Sequence of chain 2.A:
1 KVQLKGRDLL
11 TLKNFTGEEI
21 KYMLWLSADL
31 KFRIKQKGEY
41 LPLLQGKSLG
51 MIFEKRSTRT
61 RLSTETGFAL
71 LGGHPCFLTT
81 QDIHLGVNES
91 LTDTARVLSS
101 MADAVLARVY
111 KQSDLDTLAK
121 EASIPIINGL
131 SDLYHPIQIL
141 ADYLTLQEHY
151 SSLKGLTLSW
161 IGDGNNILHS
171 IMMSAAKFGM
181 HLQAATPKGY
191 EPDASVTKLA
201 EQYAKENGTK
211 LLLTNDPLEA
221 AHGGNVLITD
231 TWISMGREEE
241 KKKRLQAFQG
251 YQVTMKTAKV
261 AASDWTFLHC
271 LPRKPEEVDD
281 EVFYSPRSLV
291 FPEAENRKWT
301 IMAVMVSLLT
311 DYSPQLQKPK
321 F

Sequence of chain 3.A:
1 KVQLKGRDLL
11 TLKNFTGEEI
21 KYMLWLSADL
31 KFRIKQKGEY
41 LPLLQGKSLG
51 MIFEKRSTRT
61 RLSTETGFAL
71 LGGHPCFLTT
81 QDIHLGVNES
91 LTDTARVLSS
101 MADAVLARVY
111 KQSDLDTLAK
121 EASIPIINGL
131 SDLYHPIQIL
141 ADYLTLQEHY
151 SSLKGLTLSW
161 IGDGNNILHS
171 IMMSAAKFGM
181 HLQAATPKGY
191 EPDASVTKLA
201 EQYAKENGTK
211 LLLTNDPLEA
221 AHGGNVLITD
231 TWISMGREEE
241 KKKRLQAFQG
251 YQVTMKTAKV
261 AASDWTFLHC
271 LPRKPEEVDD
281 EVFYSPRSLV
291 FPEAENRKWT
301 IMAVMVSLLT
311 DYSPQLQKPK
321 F

The small molecule below binds the protein below.
Small molecule (SMILES): N[C@@H](CCCNC(=O)CP(=O)(O)O)C(=O)O

Binding-site contacts:
Ligand atom CB contacts residue ASP230 of chain 2.A at 3.7 Å.
Ligand atom P contacts residue ARG108 of chain 2.A at 3.8 Å.
Ligand atom O2P contacts residue SER57 of chain 2.A at 2.7 Å (h-bond).
Ligand atom CD contacts residue CYS270 of chain 2.A at 3.7 Å (hydrophobic).
Ligand atom OXT contacts residue ASN166 of chain 2.A at 3.0 Å (h-bond).
Ligand atom N contacts residue ASN165 of chain 2.A at 3.3 Å (h-bond).
Ligand atom N contacts residue ASP230 of chain 2.A at 2.7 Å (salt-bridge).
Ligand atom C1P contacts residue LEU271 of chain 2.A at 3.3 Å (hydrophobic).
Ligand atom O1P contacts residue HIS84 of chain 3.A at 2.8 Å (h-bond).
Ligand atom C1 contacts residue ARG108 of chain 2.A at 3.7 Å.
Ligand atom CA contacts residue SER234 of chain 2.A at 3.6 Å.
Ligand atom C1 contacts residue LEU271 of chain 2.A at 3.5 Å (hydrophobic).
Ligand atom OXT contacts residue SER234 of chain 2.A at 3.6 Å.
Ligand atom P contacts residue ARG59 of chain 2.A at 3.8 Å.
Ligand atom P contacts residue HIS84 of chain 3.A at 3.6 Å.
Ligand atom C contacts residue SER234 of chain 2.A at 3.5 Å.
Ligand atom O1 contacts residue ARG108 of chain 2.A at 2.9 Å (salt-bridge).
Ligand atom C1 contacts residue ARG297 of chain 2.A at 3.6 Å.
Ligand atom O2P contacts residue ARG108 of chain 2.A at 3.4 Å (salt-bridge).
Ligand atom C1P contacts residue ARG59 of chain 2.A at 3.4 Å.
Ligand atom O1 contacts residue THR60 of chain 2.A at 3.3 Å (h-bond).
Ligand atom O3P contacts residue ARG59 of chain 2.A at 2.9 Å (salt-bridge).
Ligand atom O3P contacts residue HIS84 of chain 3.A at 3.3 Å (h-bond).
Ligand atom O contacts residue MET235 of chain 2.A at 3.0 Å (h-bond).
Ligand atom O2P contacts residue THR58 of chain 2.A at 3.8 Å.
Ligand atom O2P contacts residue THR60 of chain 2.A at 2.8 Å (h-bond).
Ligand atom O1 contacts residue ARG297 of chain 2.A at 3.0 Å (salt-bridge).
Ligand atom CA contacts residue ASP230 of chain 2.A at 3.4 Å.
Ligand atom CD contacts residue LEU130 of chain 2.A at 3.7 Å (hydrophobic).
Ligand atom CD contacts residue HIS135 of chain 2.A at 3.7 Å.
Ligand atom OXT contacts residue LEU130 of chain 2.A at 3.7 Å.
Ligand atom O contacts residue SER234 of chain 2.A at 3.5 Å.
Ligand atom O1P contacts residue ARG108 of chain 2.A at 2.8 Å (salt-bridge).
Ligand atom N contacts residue SER234 of chain 2.A at 2.9 Å (h-bond).
Ligand atom N contacts residue ASN166 of chain 2.A at 2.8 Å (h-bond).
Ligand atom C1P contacts residue CYS270 of chain 2.A at 3.8 Å (hydrophobic).
Ligand atom O2P contacts residue ARG59 of chain 2.A at 3.6 Å (salt-bridge).
Ligand atom O3P contacts residue THR58 of chain 2.A at 2.9 Å (h-bond).
Ligand atom NE contacts residue LEU271 of chain 2.A at 2.8 Å (h-bond).
Ligand atom O1 contacts residue HIS135 of chain 2.A at 2.8 Å (h-bond).